Sequence of chain 1.A:
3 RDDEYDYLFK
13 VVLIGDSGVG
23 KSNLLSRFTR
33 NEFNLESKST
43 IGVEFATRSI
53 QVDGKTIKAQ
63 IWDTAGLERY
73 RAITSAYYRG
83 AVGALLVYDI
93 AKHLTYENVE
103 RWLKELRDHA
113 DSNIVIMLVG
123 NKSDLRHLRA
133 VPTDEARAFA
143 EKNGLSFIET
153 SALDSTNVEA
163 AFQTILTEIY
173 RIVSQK

A protein and the small-molecule ligand that binds it are described below.
Small molecule (SMILES): Nc1nc2c(ncn2[C@@H]2O[C@H](CO[P](=O)(O)O[P](=O)(O)NP(=O)(O)O)[C@@H](O)[C@H]2O)c(=O)[nH]1

Binding-site contacts:
Ligand atom N1 contacts residue ASP126 of chain 1.A at 2.5 Å (salt-bridge).
Ligand atom O6 contacts residue ASP126 of chain 1.A at 3.5 Å (salt-bridge).
Ligand atom N1 contacts residue LEU155 of chain 1.A at 3.4 Å.
Ligand atom N3B contacts residue MG1 of chain 1.N at 3.2 Å.
Ligand atom N2 contacts residue ASP126 of chain 1.A at 2.9 Å (salt-bridge).
Ligand atom O2' contacts residue ASN36 of chain 1.A at 2.9 Å (h-bond).
Ligand atom O1A contacts residue SER24 of chain 1.A at 3.5 Å (h-bond).
Ligand atom O1B contacts residue GLY22 of chain 1.A at 3.2 Å (h-bond).
Ligand atom O1G contacts residue SER41 of chain 1.A at 2.9 Å (h-bond).
Ligand atom O2A contacts residue SER39 of chain 1.A at 3.1 Å (h-bond).
Ligand atom O3' contacts residue LEU37 of chain 1.A at 2.8 Å (h-bond).
Ligand atom C6 contacts residue ASP126 of chain 1.A at 3.4 Å.
Ligand atom O1A contacts residue ASN25 of chain 1.A at 2.8 Å (h-bond).
Ligand atom O2G contacts residue GLY68 of chain 1.A at 3.0 Å (h-bond).
Ligand atom O2' contacts residue LEU37 of chain 1.A at 2.9 Å (h-bond).
Ligand atom N2 contacts residue LEU127 of chain 1.A at 3.4 Å.
Ligand atom O1B contacts residue GLY20 of chain 1.A at 3.4 Å (h-bond).
Ligand atom O6 contacts residue SER153 of chain 1.A at 3.5 Å.
Ligand atom O3G contacts residue THR42 of chain 1.A at 2.5 Å (h-bond).
Ligand atom O6 contacts residue ALA154 of chain 1.A at 2.8 Å (h-bond).
Ligand atom O2B contacts residue MG1 of chain 1.N at 1.9 Å.
Ligand atom N3B contacts residue GLY20 of chain 1.A at 3.3 Å (h-bond).
Ligand atom O2B contacts residue SER24 of chain 1.A at 2.7 Å (h-bond).
Ligand atom O3G contacts residue MG1 of chain 1.N at 1.9 Å.
Ligand atom N2 contacts residue TYR158 of chain 1.B at 3.4 Å (h-bond).
Ligand atom C3' contacts residue SER39 of chain 1.A at 3.5 Å.
Ligand atom N7 contacts residue ASN123 of chain 1.A at 3.4 Å (h-bond).
Ligand atom O1A contacts residue GLY22 of chain 1.A at 3.2 Å.
Ligand atom PG contacts residue MG1 of chain 1.N at 3.0 Å.
Ligand atom O2G contacts residue LYS23 of chain 1.A at 2.6 Å (salt-bridge).
Ligand atom C6 contacts residue LYS124 of chain 1.A at 3.5 Å.
Ligand atom O4' contacts residue LYS124 of chain 1.A at 3.4 Å (salt-bridge).
Ligand atom O1B contacts residue LYS23 of chain 1.A at 2.9 Å (salt-bridge).
Ligand atom O6 contacts residue LEU155 of chain 1.A at 3.1 Å (h-bond).
Ligand atom O5' contacts residue SER39 of chain 1.A at 3.5 Å (h-bond).
Ligand atom O3A contacts residue GLY22 of chain 1.A at 3.1 Å (h-bond).
Ligand atom O2' contacts residue PHE35 of chain 1.A at 3.3 Å.
Ligand atom O1G contacts residue SER19 of chain 1.A at 2.8 Å (h-bond).
Ligand atom PB contacts residue MG1 of chain 1.N at 3.1 Å.
Ligand atom C2 contacts residue ASP126 of chain 1.A at 3.4 Å.

Sequence of chain 1.B:
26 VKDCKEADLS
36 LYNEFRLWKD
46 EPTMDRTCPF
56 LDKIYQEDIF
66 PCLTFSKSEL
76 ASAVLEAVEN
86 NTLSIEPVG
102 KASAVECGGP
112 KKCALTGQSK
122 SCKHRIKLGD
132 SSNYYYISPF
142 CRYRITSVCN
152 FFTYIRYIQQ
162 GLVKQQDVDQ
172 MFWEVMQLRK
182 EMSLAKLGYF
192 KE